Binding-site contacts:
Ligand atom C6 contacts residue ALA273 of chain 5.A at 3.8 Å (hydrophobic).
Ligand atom O2 contacts residue ASP91 of chain 5.C at 2.5 Å (salt-bridge).
Ligand atom O6 contacts residue ALA273 of chain 5.A at 3.7 Å.
Ligand atom C11 contacts residue ILE233 of chain 5.C at 3.6 Å (hydrophobic).
Ligand atom N5 contacts residue PRO231 of chain 5.C at 3.0 Å (h-bond).
Ligand atom O2 contacts residue PRO274 of chain 5.A at 3.4 Å.
Ligand atom O6 contacts residue ASN283 of chain 5.A at 3.0 Å (h-bond).
Ligand atom C4 contacts residue ASP232 of chain 5.C at 3.4 Å.
Ligand atom O4 contacts residue ASP232 of chain 5.C at 2.8 Å (salt-bridge).
Ligand atom C6 contacts residue GLY282 of chain 5.A at 3.6 Å.
Ligand atom O4 contacts residue PRO231 of chain 5.C at 3.9 Å.
Ligand atom C11 contacts residue ASP232 of chain 5.C at 3.6 Å.
Ligand atom C10 contacts residue ASN275 of chain 5.A at 3.3 Å.
Ligand atom C10 contacts residue PRO231 of chain 5.C at 3.8 Å (hydrophobic).
Ligand atom C2 contacts residue ASP91 of chain 5.C at 3.2 Å.
Ligand atom O10 contacts residue ASN275 of chain 5.A at 3.0 Å (h-bond).
Ligand atom O7 contacts residue PRO274 of chain 5.A at 3.6 Å.
Ligand atom C1 contacts residue ASN283 of chain 5.A at 3.4 Å.
Ligand atom O1B contacts residue ARG104 of chain 5.C at 3.0 Å (salt-bridge).
Ligand atom O10 contacts residue ARG270 of chain 5.A at 3.6 Å.
Ligand atom C4 contacts residue PRO231 of chain 5.C at 3.6 Å (hydrophobic).
Ligand atom O5 contacts residue ASN283 of chain 5.A at 3.7 Å.
Ligand atom C5 contacts residue ASN283 of chain 5.A at 3.8 Å.
Ligand atom C4 contacts residue ASN275 of chain 5.A at 3.7 Å.
Ligand atom O4 contacts residue ASN275 of chain 5.A at 3.0 Å (h-bond).
Ligand atom C5 contacts residue PRO274 of chain 5.A at 3.9 Å (hydrophobic).
Ligand atom C11 contacts residue PRO231 of chain 5.C at 3.5 Å (hydrophobic).
Ligand atom C5 contacts residue ASN275 of chain 5.A at 3.5 Å.
Ligand atom C5 contacts residue PRO231 of chain 5.C at 3.7 Å (hydrophobic).
Ligand atom C6 contacts residue ASN283 of chain 5.A at 3.8 Å.
Ligand atom O3 contacts residue ASP91 of chain 5.C at 3.5 Å.
Ligand atom C3 contacts residue ARG104 of chain 5.C at 3.8 Å.
Ligand atom C5 contacts residue GLY282 of chain 5.A at 3.8 Å.
Ligand atom C1 contacts residue ARG104 of chain 5.C at 3.8 Å.
Ligand atom C11 contacts residue GLY234 of chain 5.C at 3.8 Å.
Ligand atom N5 contacts residue ASN275 of chain 5.A at 3.4 Å (h-bond).
Ligand atom O6 contacts residue GLY282 of chain 5.A at 3.5 Å.
Ligand atom O4 contacts residue ARG95 of chain 5.C at 3.5 Å.
Ligand atom O2 contacts residue GLY282 of chain 5.A at 3.8 Å.
Ligand atom O6 contacts residue PRO274 of chain 5.A at 3.6 Å.

This small molecule binds to this protein.
Small molecule (SMILES): CC(=O)N[C@@H]1[C@@H](O)[C@H](O[C@@H]2O[C@H](CO)[C@H](O)[C@H](O[C@]3(C(=O)O)C[C@H](O)[C@@H](NC(C)=O)[C@H]([C@H](O)[C@H](O)CO)O3)[C@H]2O)[C@@H](CO)O[C@H]1O

Sequence of chain 5.A:
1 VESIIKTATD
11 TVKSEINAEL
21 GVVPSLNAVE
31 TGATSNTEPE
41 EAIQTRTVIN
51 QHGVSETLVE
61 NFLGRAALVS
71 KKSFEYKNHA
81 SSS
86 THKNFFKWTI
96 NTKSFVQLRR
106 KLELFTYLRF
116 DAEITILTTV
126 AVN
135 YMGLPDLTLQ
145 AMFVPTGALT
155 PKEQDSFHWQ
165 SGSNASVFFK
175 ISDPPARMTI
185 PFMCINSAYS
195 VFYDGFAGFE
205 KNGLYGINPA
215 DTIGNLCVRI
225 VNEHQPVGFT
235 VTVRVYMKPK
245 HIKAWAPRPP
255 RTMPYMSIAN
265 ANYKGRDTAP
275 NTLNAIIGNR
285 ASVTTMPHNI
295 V

Sequence of chain 5.C:
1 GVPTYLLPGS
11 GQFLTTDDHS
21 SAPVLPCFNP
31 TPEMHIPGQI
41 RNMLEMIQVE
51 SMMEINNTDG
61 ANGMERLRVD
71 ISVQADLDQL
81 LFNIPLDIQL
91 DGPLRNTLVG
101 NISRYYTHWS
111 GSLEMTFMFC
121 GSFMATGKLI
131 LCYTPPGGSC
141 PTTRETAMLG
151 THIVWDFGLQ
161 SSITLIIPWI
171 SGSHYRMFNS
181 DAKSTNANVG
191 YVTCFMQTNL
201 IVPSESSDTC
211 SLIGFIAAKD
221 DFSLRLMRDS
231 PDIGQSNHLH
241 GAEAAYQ